Binding-site contacts:
Ligand atom C6 contacts residue GLN476 of chain 1.B at 4.4 Å.
Ligand atom C1 contacts residue ASN468 of chain 1.B at 1.4 Å.
Ligand atom C5 contacts residue ASN468 of chain 1.B at 3.7 Å.
Ligand atom O6 contacts residue GLN476 of chain 1.B at 3.9 Å.
Ligand atom C8 contacts residue THR478 of chain 1.B at 4.2 Å.
Ligand atom N2 contacts residue ASN468 of chain 1.B at 2.9 Å (h-bond).
Ligand atom O7 contacts residue ASN468 of chain 1.B at 4.0 Å.
Ligand atom O5 contacts residue GLN476 of chain 1.B at 3.6 Å (h-bond).
Ligand atom C7 contacts residue ASN468 of chain 1.B at 3.6 Å.
Ligand atom O5 contacts residue ASN468 of chain 1.B at 2.4 Å (h-bond).
Ligand atom C1 contacts residue GLN476 of chain 1.B at 3.6 Å.
Ligand atom C5 contacts residue GLN476 of chain 1.B at 3.9 Å.
Ligand atom C2 contacts residue ASN468 of chain 1.B at 2.5 Å.
Ligand atom C3 contacts residue ASN468 of chain 1.B at 3.8 Å.
Ligand atom C4 contacts residue ASN468 of chain 1.B at 4.2 Å.

Sequence of chain 1.B:
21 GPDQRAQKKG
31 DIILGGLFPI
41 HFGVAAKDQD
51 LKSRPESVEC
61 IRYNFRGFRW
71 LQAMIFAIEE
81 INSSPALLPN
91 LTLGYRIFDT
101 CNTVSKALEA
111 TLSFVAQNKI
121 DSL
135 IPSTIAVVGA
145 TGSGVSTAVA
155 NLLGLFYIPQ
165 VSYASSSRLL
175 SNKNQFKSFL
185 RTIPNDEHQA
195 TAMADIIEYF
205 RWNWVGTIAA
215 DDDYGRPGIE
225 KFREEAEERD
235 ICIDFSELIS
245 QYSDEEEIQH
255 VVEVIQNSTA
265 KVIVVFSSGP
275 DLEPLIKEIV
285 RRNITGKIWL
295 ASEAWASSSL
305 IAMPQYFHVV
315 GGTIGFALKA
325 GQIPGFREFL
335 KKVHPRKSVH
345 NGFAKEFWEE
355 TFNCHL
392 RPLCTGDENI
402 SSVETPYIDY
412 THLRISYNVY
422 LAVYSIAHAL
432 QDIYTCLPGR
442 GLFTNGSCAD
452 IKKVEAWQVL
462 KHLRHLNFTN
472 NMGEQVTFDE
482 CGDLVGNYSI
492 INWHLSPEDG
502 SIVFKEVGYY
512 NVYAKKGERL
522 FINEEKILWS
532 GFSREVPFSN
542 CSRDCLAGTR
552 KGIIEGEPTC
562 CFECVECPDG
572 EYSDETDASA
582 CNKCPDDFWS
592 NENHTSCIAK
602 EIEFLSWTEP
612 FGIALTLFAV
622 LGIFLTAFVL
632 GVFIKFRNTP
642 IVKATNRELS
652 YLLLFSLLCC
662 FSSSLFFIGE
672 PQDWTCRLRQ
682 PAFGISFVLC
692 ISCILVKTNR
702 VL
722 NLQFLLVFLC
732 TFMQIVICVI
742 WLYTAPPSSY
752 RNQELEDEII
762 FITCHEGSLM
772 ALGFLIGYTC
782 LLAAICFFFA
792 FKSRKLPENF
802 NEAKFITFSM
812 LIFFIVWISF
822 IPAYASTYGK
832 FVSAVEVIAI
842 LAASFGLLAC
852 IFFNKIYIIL

This small molecule binds to this protein.
Small molecule (SMILES): CC(=O)N[C@@H]1[C@@H](O)[C@H](O)[C@@H](CO)O[C@H]1O